A protein and the small-molecule ligand that binds it are described below.
Small molecule (SMILES): CC(=O)N[C@@H]1[C@@H](O)[C@H](O)[C@@H](CO)O[C@H]1O

Sequence of chain 4.N:
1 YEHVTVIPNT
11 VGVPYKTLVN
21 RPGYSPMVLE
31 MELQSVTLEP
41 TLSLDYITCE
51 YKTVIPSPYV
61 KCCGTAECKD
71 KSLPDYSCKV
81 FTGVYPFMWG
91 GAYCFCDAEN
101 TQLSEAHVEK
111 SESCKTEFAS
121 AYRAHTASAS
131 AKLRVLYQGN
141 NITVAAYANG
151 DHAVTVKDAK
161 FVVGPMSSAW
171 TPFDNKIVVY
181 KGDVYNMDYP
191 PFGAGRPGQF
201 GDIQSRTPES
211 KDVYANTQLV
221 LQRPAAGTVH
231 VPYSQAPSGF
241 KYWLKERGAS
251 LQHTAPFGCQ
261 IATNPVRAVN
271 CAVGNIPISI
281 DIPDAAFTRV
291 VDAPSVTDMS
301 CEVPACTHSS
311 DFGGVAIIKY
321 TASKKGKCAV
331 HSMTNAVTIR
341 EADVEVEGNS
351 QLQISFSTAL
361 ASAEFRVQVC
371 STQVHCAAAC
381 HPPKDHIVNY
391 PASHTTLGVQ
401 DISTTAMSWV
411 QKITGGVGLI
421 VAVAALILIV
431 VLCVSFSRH

Binding-site contacts:
Ligand atom C3 contacts residue LYS115 of chain 4.N at 4.3 Å.
Ligand atom C8 contacts residue ASN259 of chain 4.O at 4.2 Å.
Ligand atom O5 contacts residue ASN259 of chain 4.O at 2.3 Å (h-bond).
Ligand atom C2 contacts residue ASN259 of chain 4.O at 2.4 Å.
Ligand atom O7 contacts residue ASN259 of chain 4.O at 3.2 Å (h-bond).
Ligand atom C6 contacts residue LYS181 of chain 4.N at 3.4 Å.
Ligand atom N2 contacts residue ASN259 of chain 4.O at 2.8 Å (h-bond).
Ligand atom C4 contacts residue ASN259 of chain 4.O at 4.2 Å.
Ligand atom C8 contacts residue LEU257 of chain 4.O at 4.1 Å (hydrophobic).
Ligand atom C5 contacts residue LYS181 of chain 4.N at 3.4 Å.
Ligand atom C8 contacts residue THR116 of chain 4.N at 4.3 Å.
Ligand atom O4 contacts residue LYS181 of chain 4.N at 2.7 Å (salt-bridge).
Ligand atom C8 contacts residue ALA258 of chain 4.O at 3.7 Å (hydrophobic).
Ligand atom C4 contacts residue LYS181 of chain 4.N at 3.6 Å.
Ligand atom N2 contacts residue THR116 of chain 4.N at 4.1 Å.
Ligand atom C5 contacts residue ASN259 of chain 4.O at 3.6 Å.
Ligand atom O6 contacts residue LYS181 of chain 4.N at 3.4 Å (salt-bridge).
Ligand atom O4 contacts residue PHE118 of chain 4.N at 4.1 Å.
Ligand atom C1 contacts residue ASN259 of chain 4.O at 1.4 Å.
Ligand atom C3 contacts residue ASN259 of chain 4.O at 3.7 Å.
Ligand atom C7 contacts residue ASN259 of chain 4.O at 3.2 Å.
Ligand atom O3 contacts residue LYS115 of chain 4.N at 3.6 Å (salt-bridge).

Sequence of chain 4.O:
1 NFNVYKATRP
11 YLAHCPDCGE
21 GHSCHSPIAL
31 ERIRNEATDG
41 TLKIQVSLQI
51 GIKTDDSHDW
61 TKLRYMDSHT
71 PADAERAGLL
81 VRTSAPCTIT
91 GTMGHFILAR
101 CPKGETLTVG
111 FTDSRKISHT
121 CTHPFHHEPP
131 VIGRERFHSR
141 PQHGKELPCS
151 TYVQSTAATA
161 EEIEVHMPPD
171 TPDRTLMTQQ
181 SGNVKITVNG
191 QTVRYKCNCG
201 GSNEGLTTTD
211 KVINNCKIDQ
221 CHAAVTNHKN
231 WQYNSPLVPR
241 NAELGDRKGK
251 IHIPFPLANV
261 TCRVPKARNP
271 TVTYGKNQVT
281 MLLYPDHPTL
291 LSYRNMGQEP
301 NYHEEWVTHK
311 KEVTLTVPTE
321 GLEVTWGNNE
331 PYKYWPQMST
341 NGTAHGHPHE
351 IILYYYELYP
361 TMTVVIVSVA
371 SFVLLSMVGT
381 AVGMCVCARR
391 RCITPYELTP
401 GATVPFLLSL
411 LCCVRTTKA